Binding-site contacts:
Ligand atom S01 contacts residue ZN1 of chain 1.Q at 2.4 Å.
Ligand atom C06 contacts residue PHE53 of chain 1.C at 4.4 Å (hydrophobic).
Ligand atom C03 contacts residue ZN1 of chain 1.R at 4.2 Å.
Ligand atom C02 contacts residue ASP83 of chain 1.C at 3.3 Å.
Ligand atom S09 contacts residue ZN1 of chain 1.R at 3.7 Å.
Ligand atom S01 contacts residue ASP83 of chain 1.C at 3.6 Å (salt-bridge).
Ligand atom C03 contacts residue ASP83 of chain 1.C at 4.2 Å.
Ligand atom C02 contacts residue ZN1 of chain 1.R at 3.4 Å.
Ligand atom S01 contacts residue HIS79 of chain 1.C at 4.0 Å.
Ligand atom S01 contacts residue HIS199 of chain 1.C at 3.7 Å.
Ligand atom C07 contacts residue SER82 of chain 1.C at 3.3 Å.
Ligand atom S01 contacts residue CYS160 of chain 1.C at 4.0 Å.
Ligand atom C06 contacts residue SER82 of chain 1.C at 2.9 Å.
Ligand atom C10 contacts residue HIS199 of chain 1.C at 4.2 Å.
Ligand atom S01 contacts residue HIS141 of chain 1.C at 3.4 Å (h-bond).
Ligand atom C06 contacts residue ASP83 of chain 1.C at 3.8 Å.
Ligand atom C12 contacts residue VAL27 of chain 1.C at 3.4 Å (hydrophobic).
Ligand atom C07 contacts residue PHE53 of chain 1.C at 3.9 Å (hydrophobic).
Ligand atom S09 contacts residue HIS199 of chain 1.C at 3.4 Å.
Ligand atom O05 contacts residue PHE53 of chain 1.C at 4.1 Å.
Ligand atom S09 contacts residue PHE53 of chain 1.C at 4.3 Å.
Ligand atom S01 contacts residue HIS81 of chain 1.C at 3.7 Å.
Ligand atom O05 contacts residue ASP83 of chain 1.C at 3.8 Å.
Ligand atom S09 contacts residue ASP83 of chain 1.C at 3.5 Å (salt-bridge).
Ligand atom C11 contacts residue VAL33 of chain 1.C at 3.7 Å (hydrophobic).
Ligand atom C11 contacts residue HIS199 of chain 1.C at 3.6 Å.
Ligand atom C02 contacts residue ZN1 of chain 1.Q at 3.2 Å.
Ligand atom O05 contacts residue SER82 of chain 1.C at 4.1 Å.
Ligand atom C02 contacts residue HIS81 of chain 1.C at 3.6 Å.
Ligand atom C14 contacts residue ASN169 of chain 1.C at 3.6 Å.
Ligand atom S01 contacts residue ZN1 of chain 1.R at 2.3 Å.
Ligand atom O05 contacts residue HIS81 of chain 1.C at 4.5 Å.
Ligand atom O15 contacts residue ASN169 of chain 1.C at 3.4 Å.
Ligand atom O16 contacts residue ASN169 of chain 1.C at 3.3 Å (h-bond).

This small molecule binds to this protein.
Small molecule (SMILES): CCOC(=O)[C@]1(CS)N[C@H](C(=O)O)C(C)(C)S1

Sequence of chain 1.C:
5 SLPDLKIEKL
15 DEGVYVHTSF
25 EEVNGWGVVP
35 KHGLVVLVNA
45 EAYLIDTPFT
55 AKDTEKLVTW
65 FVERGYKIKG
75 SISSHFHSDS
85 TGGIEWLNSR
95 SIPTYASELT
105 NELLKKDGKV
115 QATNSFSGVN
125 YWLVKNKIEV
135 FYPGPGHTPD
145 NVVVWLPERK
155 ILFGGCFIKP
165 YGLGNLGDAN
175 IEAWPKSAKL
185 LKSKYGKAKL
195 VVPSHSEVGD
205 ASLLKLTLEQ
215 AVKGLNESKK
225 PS